Sequence of chain 1.A:
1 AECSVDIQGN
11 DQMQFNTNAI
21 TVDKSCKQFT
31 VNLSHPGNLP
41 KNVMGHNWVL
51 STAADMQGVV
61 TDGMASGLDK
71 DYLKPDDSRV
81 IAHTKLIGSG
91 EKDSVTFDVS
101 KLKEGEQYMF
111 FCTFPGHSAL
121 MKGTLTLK

Binding-site contacts:
Ligand atom NDB contacts residue SER100 of chain 1.A at 3.6 Å.
Ligand atom O1 contacts residue CYS26 of chain 1.A at 2.8 Å (h-bond).
Ligand atom CG1 contacts residue LEU102 of chain 1.A at 3.5 Å (hydrophobic).
Ligand atom O1 contacts residue LYS24 of chain 1.A at 2.8 Å (salt-bridge).
Ligand atom CEB contacts residue LEU102 of chain 1.A at 3.9 Å (hydrophobic).
Ligand atom NEC contacts residue SER100 of chain 1.A at 4.2 Å.
Ligand atom NDB contacts residue VAL99 of chain 1.A at 3.6 Å (h-bond).
Ligand atom CDC contacts residue SER100 of chain 1.A at 4.3 Å.
Ligand atom NDL contacts residue SER100 of chain 1.A at 3.5 Å.
Ligand atom CEB contacts residue LEU127 of chain 1.A at 4.1 Å (hydrophobic).
Ligand atom CEL contacts residue CYS26 of chain 1.A at 4.2 Å (hydrophobic).
Ligand atom CG2 contacts residue SER100 of chain 1.A at 3.8 Å.
Ligand atom NDL contacts residue VAL99 of chain 1.A at 4.4 Å.
Ligand atom NDL contacts residue LYS27 of chain 1.A at 3.7 Å.
Ligand atom CEL contacts residue LYS27 of chain 1.A at 4.2 Å.
Ligand atom CG1 contacts residue SER100 of chain 1.A at 3.9 Å.
Ligand atom CU contacts residue LYS24 of chain 1.A at 4.5 Å.
Ligand atom O1 contacts residue VAL99 of chain 1.A at 3.4 Å.
Ligand atom NDB contacts residue LEU102 of chain 1.A at 2.7 Å (h-bond).
Ligand atom NEM contacts residue SER100 of chain 1.A at 4.0 Å.
Ligand atom NDB contacts residue LEU127 of chain 1.A at 3.9 Å.
Ligand atom CEL contacts residue VAL99 of chain 1.A at 4.0 Å (hydrophobic).
Ligand atom CDM contacts residue SER100 of chain 1.A at 4.1 Å.
Ligand atom CEL contacts residue SER100 of chain 1.A at 3.5 Å.
Ligand atom CEB contacts residue VAL99 of chain 1.A at 3.7 Å (hydrophobic).
Ligand atom CEB contacts residue SER100 of chain 1.A at 3.8 Å.

A small-molecule ligand and the protein it binds are described below.
Small molecule (SMILES): O->[Cu+](<-O)(<-n1cc[nH]c1)(<-n1cc[nH]c1)(<-n1cc[nH]c1)<-n1cc[nH]c1